Sequence of chain 1.E:
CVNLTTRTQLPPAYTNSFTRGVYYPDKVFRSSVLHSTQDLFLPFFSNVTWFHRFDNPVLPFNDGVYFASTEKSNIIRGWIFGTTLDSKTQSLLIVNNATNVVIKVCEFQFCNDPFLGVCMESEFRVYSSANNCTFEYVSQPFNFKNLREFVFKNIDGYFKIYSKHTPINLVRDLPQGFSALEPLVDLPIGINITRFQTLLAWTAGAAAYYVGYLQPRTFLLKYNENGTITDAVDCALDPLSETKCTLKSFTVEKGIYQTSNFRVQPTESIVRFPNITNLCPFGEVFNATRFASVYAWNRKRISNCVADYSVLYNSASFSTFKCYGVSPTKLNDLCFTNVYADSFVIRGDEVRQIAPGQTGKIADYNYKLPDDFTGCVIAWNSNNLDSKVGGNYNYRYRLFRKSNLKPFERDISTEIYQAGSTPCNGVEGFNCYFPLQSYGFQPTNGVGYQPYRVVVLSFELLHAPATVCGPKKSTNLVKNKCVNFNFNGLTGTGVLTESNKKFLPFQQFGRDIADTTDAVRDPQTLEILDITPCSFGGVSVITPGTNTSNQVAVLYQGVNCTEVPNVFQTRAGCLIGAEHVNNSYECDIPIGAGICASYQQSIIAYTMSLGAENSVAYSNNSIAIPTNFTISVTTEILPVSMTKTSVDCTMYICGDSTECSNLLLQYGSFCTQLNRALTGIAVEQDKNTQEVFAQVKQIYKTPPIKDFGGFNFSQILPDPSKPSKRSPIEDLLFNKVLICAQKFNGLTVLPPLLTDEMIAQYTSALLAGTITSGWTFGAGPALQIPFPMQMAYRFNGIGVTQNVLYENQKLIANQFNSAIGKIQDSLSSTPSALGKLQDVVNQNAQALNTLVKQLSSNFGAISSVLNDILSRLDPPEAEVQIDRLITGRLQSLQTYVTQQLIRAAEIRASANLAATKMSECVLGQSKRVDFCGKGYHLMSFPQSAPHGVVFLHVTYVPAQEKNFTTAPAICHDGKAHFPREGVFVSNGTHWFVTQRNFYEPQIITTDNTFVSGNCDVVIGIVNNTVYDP

Sequence of chain 1.C:
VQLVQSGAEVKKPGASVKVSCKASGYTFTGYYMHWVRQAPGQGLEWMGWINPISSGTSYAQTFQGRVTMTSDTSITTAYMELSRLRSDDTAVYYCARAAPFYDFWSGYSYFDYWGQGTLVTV

Binding-site contacts:
Ligand atom C6 contacts residue VAL367 of chain 1.E at 4.0 Å (hydrophobic).
Ligand atom C8 contacts residue SER51 of chain 1.D at 3.5 Å.
Ligand atom O7 contacts residue ASN343 of chain 1.E at 2.8 Å (h-bond).
Ligand atom C5 contacts residue GLY339 of chain 1.E at 3.8 Å.
Ligand atom O3 contacts residue PHE124 of chain 1.C at 4.2 Å.
Ligand atom C8 contacts residue GLU340 of chain 1.E at 4.2 Å.
Ligand atom C6 contacts residue SER50 of chain 1.D at 4.0 Å.
Ligand atom C5 contacts residue PHE124 of chain 1.C at 4.1 Å (hydrophobic).
Ligand atom C6 contacts residue GLY339 of chain 1.E at 4.0 Å.
Ligand atom C3 contacts residue ASN343 of chain 1.E at 3.8 Å.
Ligand atom C6 contacts residue GLU340 of chain 1.E at 4.2 Å.
Ligand atom O3 contacts residue SER52 of chain 1.D at 4.2 Å.
Ligand atom C7 contacts residue SER52 of chain 1.D at 3.5 Å.
Ligand atom O7 contacts residue SER52 of chain 1.D at 3.4 Å.
Ligand atom C5 contacts residue ASN343 of chain 1.E at 3.6 Å.
Ligand atom O4 contacts residue VAL367 of chain 1.E at 3.7 Å.
Ligand atom C4 contacts residue PHE124 of chain 1.C at 4.1 Å (hydrophobic).
Ligand atom O5 contacts residue ASN343 of chain 1.E at 2.3 Å (h-bond).
Ligand atom O5 contacts residue GLY339 of chain 1.E at 4.1 Å.
Ligand atom N2 contacts residue ASN343 of chain 1.E at 3.0 Å (h-bond).
Ligand atom C8 contacts residue GLY71 of chain 1.D at 4.0 Å.
Ligand atom O5 contacts residue GLU340 of chain 1.E at 4.0 Å.
Ligand atom O5 contacts residue GLY339 of chain 1.E at 3.6 Å.
Ligand atom C6 contacts residue GLY339 of chain 1.E at 3.7 Å.
Ligand atom O3 contacts residue SER50 of chain 1.D at 3.3 Å (h-bond).
Ligand atom C7 contacts residue ASN343 of chain 1.E at 3.1 Å.
Ligand atom C2 contacts residue ASN343 of chain 1.E at 2.5 Å.
Ligand atom C8 contacts residue SER52 of chain 1.D at 3.9 Å.
Ligand atom C5 contacts residue GLY339 of chain 1.E at 4.2 Å.
Ligand atom O6 contacts residue GLY339 of chain 1.E at 3.5 Å.
Ligand atom N2 contacts residue SER52 of chain 1.D at 4.0 Å.
Ligand atom C1 contacts residue ASN343 of chain 1.E at 1.4 Å.
Ligand atom O6 contacts residue SER50 of chain 1.D at 3.3 Å (h-bond).
Ligand atom C6 contacts residue PHE124 of chain 1.C at 4.1 Å (hydrophobic).
Ligand atom O5 contacts residue SER50 of chain 1.D at 4.0 Å.
Ligand atom C4 contacts residue VAL367 of chain 1.E at 4.2 Å (hydrophobic).
Ligand atom C7 contacts residue SER51 of chain 1.D at 4.1 Å.
Ligand atom C1 contacts residue GLY339 of chain 1.E at 4.2 Å.
Ligand atom C4 contacts residue ASN343 of chain 1.E at 4.2 Å.
Ligand atom N2 contacts residue SER51 of chain 1.D at 3.9 Å.

The protein below binds the small molecule below.
Small molecule (SMILES): CC(=O)N[C@H]1[C@H](O[C@H]2[C@H](O)[C@@H](NC(C)=O)CO[C@@H]2CO[C@@H]2O[C@@H](C)[C@@H](O)[C@@H](O)[C@@H]2O)O[C@H](CO)[C@@H](O[C@@H]2O[C@H](CO)[C@@H](O)[C@H](O)[C@@H]2O)[C@@H]1O

Sequence of chain 1.D:
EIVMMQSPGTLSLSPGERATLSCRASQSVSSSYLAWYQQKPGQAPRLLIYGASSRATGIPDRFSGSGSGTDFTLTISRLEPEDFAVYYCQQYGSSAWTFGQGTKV